Binding-site contacts:
Ligand atom C6 contacts residue ARG406 of chain 1.C at 3.6 Å.
Ligand atom C7 contacts residue ASN263 of chain 1.C at 3.2 Å.
Ligand atom O5 contacts residue ASN263 of chain 1.C at 2.1 Å (h-bond).
Ligand atom C8 contacts residue SER301 of chain 1.C at 4.2 Å.
Ligand atom O6 contacts residue ARG406 of chain 1.C at 3.0 Å (salt-bridge).
Ligand atom O5 contacts residue ARG406 of chain 1.C at 4.1 Å.
Ligand atom C8 contacts residue ASN299 of chain 1.C at 4.2 Å.
Ligand atom O7 contacts residue ASN263 of chain 1.C at 3.6 Å.
Ligand atom O6 contacts residue ASN263 of chain 1.C at 4.5 Å.
Ligand atom C8 contacts residue ASN263 of chain 1.C at 4.4 Å.
Ligand atom C1 contacts residue ASN263 of chain 1.C at 1.4 Å.
Ligand atom C8 contacts residue GLU261 of chain 1.C at 4.1 Å.
Ligand atom N2 contacts residue ASN263 of chain 1.C at 2.8 Å (h-bond).
Ligand atom C3 contacts residue ASN263 of chain 1.C at 3.8 Å.
Ligand atom C1 contacts residue GLU261 of chain 1.C at 4.0 Å.
Ligand atom C5 contacts residue ASN263 of chain 1.C at 3.4 Å.
Ligand atom C6 contacts residue ASN263 of chain 1.C at 4.5 Å.
Ligand atom C4 contacts residue ASN263 of chain 1.C at 4.1 Å.
Ligand atom C2 contacts residue ASN263 of chain 1.C at 2.4 Å.

Sequence of chain 1.C:
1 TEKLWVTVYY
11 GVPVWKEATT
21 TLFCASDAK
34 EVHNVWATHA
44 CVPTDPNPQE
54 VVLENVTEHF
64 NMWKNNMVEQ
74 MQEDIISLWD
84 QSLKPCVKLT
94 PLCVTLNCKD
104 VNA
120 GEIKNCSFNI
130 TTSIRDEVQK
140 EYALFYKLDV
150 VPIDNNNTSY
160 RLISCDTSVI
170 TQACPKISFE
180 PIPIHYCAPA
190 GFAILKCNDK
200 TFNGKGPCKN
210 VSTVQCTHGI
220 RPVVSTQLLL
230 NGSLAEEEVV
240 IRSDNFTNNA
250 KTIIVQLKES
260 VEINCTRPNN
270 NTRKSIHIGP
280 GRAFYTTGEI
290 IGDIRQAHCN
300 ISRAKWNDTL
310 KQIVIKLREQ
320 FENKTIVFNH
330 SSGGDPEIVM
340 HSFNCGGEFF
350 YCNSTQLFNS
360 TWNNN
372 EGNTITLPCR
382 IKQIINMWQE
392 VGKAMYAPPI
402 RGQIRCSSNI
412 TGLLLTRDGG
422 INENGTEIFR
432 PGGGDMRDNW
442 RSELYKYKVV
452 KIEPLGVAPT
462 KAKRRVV

A protein and the small-molecule ligand that binds it are described below.
Small molecule (SMILES): CC(=O)N[C@H]1[C@H](O[C@H]2[C@H](O)[C@@H](NC(C)=O)CO[C@@H]2CO)O[C@H](CO)[C@@H](O)[C@@H]1O